Sequence of chain 2.A:
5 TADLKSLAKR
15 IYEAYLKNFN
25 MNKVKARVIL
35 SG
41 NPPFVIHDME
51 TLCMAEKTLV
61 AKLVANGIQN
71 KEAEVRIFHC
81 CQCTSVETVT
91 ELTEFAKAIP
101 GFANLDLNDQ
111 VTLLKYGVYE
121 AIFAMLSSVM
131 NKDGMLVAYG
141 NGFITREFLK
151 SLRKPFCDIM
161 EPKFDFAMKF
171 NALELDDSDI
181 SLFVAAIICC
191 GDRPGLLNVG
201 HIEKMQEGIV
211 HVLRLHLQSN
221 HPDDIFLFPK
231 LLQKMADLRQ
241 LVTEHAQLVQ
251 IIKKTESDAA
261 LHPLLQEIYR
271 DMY

A small-molecule ligand and the protein it binds are described below.
Small molecule (SMILES): CCCCOc1ccc(C[C@H](CC)C(=O)O)cc1CNC(=O)c1ccc2ccc3cccc4ccc1c2c34

Sequence of chain 1.A:
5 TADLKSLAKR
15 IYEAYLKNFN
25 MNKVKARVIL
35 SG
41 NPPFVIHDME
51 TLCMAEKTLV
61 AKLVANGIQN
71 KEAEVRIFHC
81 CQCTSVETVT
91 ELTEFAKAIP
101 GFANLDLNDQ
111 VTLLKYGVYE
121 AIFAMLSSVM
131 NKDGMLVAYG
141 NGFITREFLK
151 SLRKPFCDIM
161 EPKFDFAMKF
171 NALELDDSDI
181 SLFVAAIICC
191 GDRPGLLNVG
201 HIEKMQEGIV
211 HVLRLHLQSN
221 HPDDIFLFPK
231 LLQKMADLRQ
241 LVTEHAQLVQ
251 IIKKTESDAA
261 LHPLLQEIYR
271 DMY

Binding-site contacts:
Ligand atom C92 contacts residue ILE144 of chain 2.A at 3.6 Å (hydrophobic).
Ligand atom C14 contacts residue LYS163 of chain 2.A at 3.7 Å.
Ligand atom C86 contacts residue VAL60 of chain 2.A at 3.7 Å (hydrophobic).
Ligand atom O1 contacts residue HIS245 of chain 2.A at 2.8 Å (h-bond).
Ligand atom C93 contacts residue VAL137 of chain 2.A at 3.7 Å (hydrophobic).
Ligand atom C7 contacts residue CYS81 of chain 2.A at 3.8 Å (hydrophobic).
Ligand atom C22 contacts residue CYS81 of chain 2.A at 3.7 Å (hydrophobic).
Ligand atom C91 contacts residue LEU52 of chain 2.A at 3.7 Å (hydrophobic).
Ligand atom C1 contacts residue HIS245 of chain 2.A at 3.6 Å.
Ligand atom C1 contacts residue TYR269 of chain 2.A at 3.7 Å (hydrophobic).
Ligand atom C17 contacts residue VAL137 of chain 2.A at 3.6 Å (hydrophobic).
Ligand atom C16 contacts residue ILE159 of chain 2.A at 3.6 Å (hydrophobic).
Ligand atom C4 contacts residue CYS81 of chain 2.A at 3.7 Å (hydrophobic).
Ligand atom C11 contacts residue ILE159 of chain 2.A at 3.7 Å (hydrophobic).
Ligand atom C93 contacts residue THR84 of chain 2.A at 3.6 Å.
Ligand atom C2 contacts residue SER85 of chain 2.A at 3.6 Å.
Ligand atom C87 contacts residue VAL137 of chain 2.A at 3.5 Å (hydrophobic).
Ligand atom C1 contacts residue SER85 of chain 2.A at 3.4 Å.
Ligand atom N99 contacts residue CYS81 of chain 2.A at 3.4 Å (h-bond).
Ligand atom O1 contacts residue TYR119 of chain 2.A at 3.4 Å (h-bond).
Ligand atom C14 contacts residue MET160 of chain 2.A at 3.6 Å (hydrophobic).
Ligand atom O1 contacts residue TYR269 of chain 2.A at 2.7 Å (h-bond).
Ligand atom C22 contacts residue VAL137 of chain 2.A at 3.8 Å (hydrophobic).
Ligand atom C16 contacts residue LYS163 of chain 2.A at 3.4 Å.
Ligand atom C16 contacts residue MET160 of chain 2.A at 3.3 Å (hydrophobic).
Ligand atom C13 contacts residue MET135 of chain 2.A at 3.2 Å (hydrophobic).
Ligand atom C3 contacts residue CYS81 of chain 2.A at 3.8 Å (hydrophobic).
Ligand atom C5 contacts residue SER85 of chain 2.A at 3.6 Å.
Ligand atom C9 contacts residue CYS81 of chain 2.A at 3.7 Å (hydrophobic).
Ligand atom C85 contacts residue ALA138 of chain 2.A at 3.6 Å (hydrophobic).
Ligand atom C12 contacts residue MET135 of chain 2.A at 3.5 Å (hydrophobic).
Ligand atom C1 contacts residue TYR119 of chain 2.A at 3.3 Å (hydrophobic).
Ligand atom C94 contacts residue ALA138 of chain 2.A at 3.6 Å (hydrophobic).
Ligand atom O2 contacts residue SER85 of chain 2.A at 2.6 Å (h-bond).
Ligand atom O2 contacts residue TYR119 of chain 2.A at 2.6 Å (h-bond).
Ligand atom C5 contacts residue HIS245 of chain 2.A at 3.8 Å.
Ligand atom C4 contacts residue PHE78 of chain 2.A at 3.4 Å (hydrophobic).
Ligand atom C12 contacts residue MET160 of chain 2.A at 3.6 Å (hydrophobic).
Ligand atom O99 contacts residue THR84 of chain 2.A at 3.3 Å.
Ligand atom C15 contacts residue THR84 of chain 2.A at 3.5 Å.